Sequence of chain 1.B:
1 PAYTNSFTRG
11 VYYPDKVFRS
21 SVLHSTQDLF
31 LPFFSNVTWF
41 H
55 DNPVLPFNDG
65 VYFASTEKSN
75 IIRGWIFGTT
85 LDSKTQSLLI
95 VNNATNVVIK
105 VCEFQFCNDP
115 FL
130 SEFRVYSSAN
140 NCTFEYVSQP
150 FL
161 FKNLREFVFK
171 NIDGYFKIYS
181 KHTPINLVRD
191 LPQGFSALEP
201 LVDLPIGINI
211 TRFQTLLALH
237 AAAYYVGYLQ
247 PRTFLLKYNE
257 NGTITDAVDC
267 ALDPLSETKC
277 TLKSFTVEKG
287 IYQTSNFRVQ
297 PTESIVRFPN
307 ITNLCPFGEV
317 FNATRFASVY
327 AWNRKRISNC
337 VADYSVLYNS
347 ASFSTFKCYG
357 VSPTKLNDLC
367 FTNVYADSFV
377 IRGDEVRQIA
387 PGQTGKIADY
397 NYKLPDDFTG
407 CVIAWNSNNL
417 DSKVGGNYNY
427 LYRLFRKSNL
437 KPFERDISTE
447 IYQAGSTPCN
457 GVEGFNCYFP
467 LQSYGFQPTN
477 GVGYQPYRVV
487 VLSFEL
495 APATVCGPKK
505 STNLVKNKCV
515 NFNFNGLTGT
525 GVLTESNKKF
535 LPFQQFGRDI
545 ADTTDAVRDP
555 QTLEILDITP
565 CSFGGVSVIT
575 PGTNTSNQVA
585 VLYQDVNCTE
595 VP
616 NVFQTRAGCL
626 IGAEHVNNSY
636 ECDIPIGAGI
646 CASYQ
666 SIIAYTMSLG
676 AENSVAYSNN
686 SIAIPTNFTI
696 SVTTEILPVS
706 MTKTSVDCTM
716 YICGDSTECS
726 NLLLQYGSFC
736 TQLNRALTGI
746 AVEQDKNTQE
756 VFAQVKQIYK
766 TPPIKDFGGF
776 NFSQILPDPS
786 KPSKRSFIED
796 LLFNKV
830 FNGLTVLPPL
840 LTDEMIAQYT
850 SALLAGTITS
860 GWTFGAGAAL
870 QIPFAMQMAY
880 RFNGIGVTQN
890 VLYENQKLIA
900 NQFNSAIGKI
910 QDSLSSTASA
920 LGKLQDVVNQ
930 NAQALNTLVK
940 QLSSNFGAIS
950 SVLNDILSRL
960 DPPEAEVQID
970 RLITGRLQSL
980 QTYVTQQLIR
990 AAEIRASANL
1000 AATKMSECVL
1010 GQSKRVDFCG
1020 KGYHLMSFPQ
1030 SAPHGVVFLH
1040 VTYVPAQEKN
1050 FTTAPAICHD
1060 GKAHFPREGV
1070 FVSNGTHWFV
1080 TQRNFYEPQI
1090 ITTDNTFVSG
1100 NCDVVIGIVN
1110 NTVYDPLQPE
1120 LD

Binding-site contacts:
Ligand atom O7 contacts residue ASN257 of chain 1.B at 3.0 Å (h-bond).
Ligand atom C1 contacts residue ASN257 of chain 1.B at 1.4 Å.
Ligand atom C8 contacts residue GLU256 of chain 1.B at 4.0 Å.
Ligand atom C8 contacts residue ASN257 of chain 1.B at 4.3 Å.
Ligand atom C2 contacts residue ASN257 of chain 1.B at 2.5 Å.
Ligand atom N2 contacts residue ASN257 of chain 1.B at 2.9 Å (h-bond).
Ligand atom C4 contacts residue ASN257 of chain 1.B at 4.2 Å.
Ligand atom O7 contacts residue ASN255 of chain 1.B at 3.4 Å (h-bond).
Ligand atom C5 contacts residue ASN257 of chain 1.B at 3.7 Å.
Ligand atom C7 contacts residue ASN255 of chain 1.B at 4.1 Å.
Ligand atom C8 contacts residue ASN255 of chain 1.B at 4.0 Å.
Ligand atom O5 contacts residue ASN257 of chain 1.B at 2.4 Å (h-bond).
Ligand atom C7 contacts residue ASN257 of chain 1.B at 3.1 Å.
Ligand atom C3 contacts residue ASN257 of chain 1.B at 3.8 Å.

This small molecule binds to this protein.
Small molecule (SMILES): CC(=O)N[C@@H]1[C@@H](O)[C@H](O)[C@@H](CO)O[C@H]1O